This protein binds this small molecule.
Small molecule (SMILES): O=C(O)CCCCN(CCc1ccccc1OCc1ccc(CCc2ccccc2)cc1)Cc1ccc(C(=O)O)cc1

Sequence of chain 1.A:
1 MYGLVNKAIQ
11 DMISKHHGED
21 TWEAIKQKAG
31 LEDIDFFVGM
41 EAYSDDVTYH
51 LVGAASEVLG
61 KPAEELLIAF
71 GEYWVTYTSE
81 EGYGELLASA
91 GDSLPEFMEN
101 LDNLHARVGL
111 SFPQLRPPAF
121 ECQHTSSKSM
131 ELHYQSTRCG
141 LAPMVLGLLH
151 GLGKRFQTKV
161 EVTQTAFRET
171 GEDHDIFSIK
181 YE

Binding-site contacts:
Ligand atom OAD contacts residue MET1 of chain 1.A at 3.5 Å.
Ligand atom CAQ contacts residue HIS105 of chain 1.A at 3.3 Å.
Ligand atom OAB contacts residue ARG138 of chain 1.A at 2.8 Å (salt-bridge).
Ligand atom CBH contacts residue ARG138 of chain 1.A at 3.4 Å.
Ligand atom CBE contacts residue HIS105 of chain 1.A at 3.7 Å.
Ligand atom CBB contacts residue MET144 of chain 1.A at 3.6 Å (hydrophobic).
Ligand atom CAV contacts residue MET144 of chain 1.A at 3.5 Å (hydrophobic).
Ligand atom OAD contacts residue ARG138 of chain 1.A at 3.8 Å.
Ligand atom CAK contacts residue TYR2 of chain 1.A at 3.8 Å (hydrophobic).
Ligand atom CAF contacts residue PHE112 of chain 1.A at 3.1 Å (hydrophobic).
Ligand atom CAU contacts residue ARG116 of chain 1.A at 3.8 Å.
Ligand atom CAP contacts residue LEU87 of chain 1.A at 3.8 Å (hydrophobic).
Ligand atom OAA contacts residue ARG138 of chain 1.A at 2.8 Å (salt-bridge).
Ligand atom OAA contacts residue SER136 of chain 1.A at 3.4 Å (h-bond).
Ligand atom OBF contacts residue TRP74 of chain 1.A at 3.3 Å (h-bond).
Ligand atom CAI contacts residue PHE97 of chain 1.A at 3.8 Å (hydrophobic).
Ligand atom CAX contacts residue PRO118 of chain 1.A at 3.5 Å (hydrophobic).
Ligand atom CAW contacts residue MET144 of chain 1.A at 2.8 Å (hydrophobic).
Ligand atom CBH contacts residue LEU115 of chain 1.A at 3.6 Å (hydrophobic).
Ligand atom CBA contacts residue HIS105 of chain 1.A at 3.4 Å.
Ligand atom CAH contacts residue LEU148 of chain 1.A at 3.7 Å (hydrophobic).
Ligand atom CBG contacts residue SER136 of chain 1.A at 3.3 Å.
Ligand atom CBI contacts residue VAL108 of chain 1.A at 3.7 Å (hydrophobic).
Ligand atom OAD contacts residue TYR2 of chain 1.A at 3.1 Å (h-bond).
Ligand atom CBM contacts residue LEU115 of chain 1.A at 3.6 Å (hydrophobic).
Ligand atom OAB contacts residue LEU115 of chain 1.A at 3.7 Å.
Ligand atom CAG contacts residue TYR2 of chain 1.A at 3.2 Å (hydrophobic).
Ligand atom CAH contacts residue LEU101 of chain 1.A at 3.4 Å (hydrophobic).
Ligand atom CAM contacts residue PHE97 of chain 1.A at 3.6 Å (hydrophobic).
Ligand atom CAL contacts residue LEU148 of chain 1.A at 3.5 Å (hydrophobic).
Ligand atom OAB contacts residue ARG116 of chain 1.A at 2.7 Å (salt-bridge).
Ligand atom OAC contacts residue TYR134 of chain 1.A at 2.4 Å (h-bond).
Ligand atom CAJ contacts residue TYR83 of chain 1.A at 3.2 Å (hydrophobic).
Ligand atom CAI contacts residue LEU152 of chain 1.A at 3.8 Å (hydrophobic).
Ligand atom OAC contacts residue SER136 of chain 1.A at 2.5 Å (h-bond).
Ligand atom CAE contacts residue PHE112 of chain 1.A at 3.2 Å (hydrophobic).
Ligand atom CAF contacts residue TYR83 of chain 1.A at 2.8 Å (hydrophobic).
Ligand atom CAL contacts residue LEU101 of chain 1.A at 3.5 Å (hydrophobic).
Ligand atom CBG contacts residue TYR134 of chain 1.A at 3.5 Å (hydrophobic).
Ligand atom CAY contacts residue VAL108 of chain 1.A at 3.7 Å (hydrophobic).